Sequence of chain 1.F:
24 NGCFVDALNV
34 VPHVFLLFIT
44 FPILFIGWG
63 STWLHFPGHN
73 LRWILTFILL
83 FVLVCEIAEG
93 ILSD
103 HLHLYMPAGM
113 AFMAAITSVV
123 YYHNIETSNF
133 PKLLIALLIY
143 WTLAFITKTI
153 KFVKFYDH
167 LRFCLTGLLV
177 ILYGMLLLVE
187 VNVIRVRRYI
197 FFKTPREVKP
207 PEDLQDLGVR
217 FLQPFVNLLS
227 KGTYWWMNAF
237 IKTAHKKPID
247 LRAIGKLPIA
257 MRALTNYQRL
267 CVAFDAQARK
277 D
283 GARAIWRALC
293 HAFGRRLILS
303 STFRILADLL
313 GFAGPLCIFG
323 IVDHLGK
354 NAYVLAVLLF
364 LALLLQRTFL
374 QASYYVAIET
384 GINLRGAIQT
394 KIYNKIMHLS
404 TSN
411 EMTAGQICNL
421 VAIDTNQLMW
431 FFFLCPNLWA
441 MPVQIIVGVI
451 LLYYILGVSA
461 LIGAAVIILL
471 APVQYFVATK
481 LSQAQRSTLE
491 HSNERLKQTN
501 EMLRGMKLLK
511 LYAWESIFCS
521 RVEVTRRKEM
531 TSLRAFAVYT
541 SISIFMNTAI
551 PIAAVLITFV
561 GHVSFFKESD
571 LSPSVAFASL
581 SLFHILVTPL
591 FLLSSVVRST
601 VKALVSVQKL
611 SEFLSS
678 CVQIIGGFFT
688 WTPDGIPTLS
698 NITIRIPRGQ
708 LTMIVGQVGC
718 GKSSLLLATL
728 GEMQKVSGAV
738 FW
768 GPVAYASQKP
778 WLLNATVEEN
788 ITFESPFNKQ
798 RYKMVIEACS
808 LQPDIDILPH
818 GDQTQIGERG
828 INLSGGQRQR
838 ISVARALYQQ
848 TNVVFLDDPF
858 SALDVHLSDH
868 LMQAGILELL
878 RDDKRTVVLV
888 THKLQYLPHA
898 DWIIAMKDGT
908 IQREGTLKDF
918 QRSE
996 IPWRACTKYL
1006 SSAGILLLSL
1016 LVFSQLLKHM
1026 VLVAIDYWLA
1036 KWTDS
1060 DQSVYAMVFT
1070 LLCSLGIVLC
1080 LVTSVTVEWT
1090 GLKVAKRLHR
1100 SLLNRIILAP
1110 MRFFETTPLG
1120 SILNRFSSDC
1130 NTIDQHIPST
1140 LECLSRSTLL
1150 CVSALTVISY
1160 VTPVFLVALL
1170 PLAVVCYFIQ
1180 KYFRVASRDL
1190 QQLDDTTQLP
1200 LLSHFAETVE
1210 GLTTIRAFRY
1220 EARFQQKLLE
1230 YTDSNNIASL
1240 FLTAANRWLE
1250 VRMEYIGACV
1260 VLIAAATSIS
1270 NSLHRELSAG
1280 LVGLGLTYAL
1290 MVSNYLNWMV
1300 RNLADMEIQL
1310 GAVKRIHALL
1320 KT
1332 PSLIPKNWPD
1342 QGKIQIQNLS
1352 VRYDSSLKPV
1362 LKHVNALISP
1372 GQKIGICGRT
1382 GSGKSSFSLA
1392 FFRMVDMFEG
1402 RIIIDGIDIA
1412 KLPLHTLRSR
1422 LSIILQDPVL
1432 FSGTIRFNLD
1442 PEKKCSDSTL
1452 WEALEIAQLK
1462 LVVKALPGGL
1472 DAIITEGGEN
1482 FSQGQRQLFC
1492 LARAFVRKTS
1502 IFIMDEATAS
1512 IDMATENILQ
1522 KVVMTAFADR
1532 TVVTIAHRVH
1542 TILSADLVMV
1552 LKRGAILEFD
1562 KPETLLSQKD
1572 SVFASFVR

Binding-site contacts:
Ligand atom C27 contacts residue TYR377 of chain 1.F at 3.8 Å (hydrophobic).
Ligand atom C24 contacts residue ILE381 of chain 1.F at 3.9 Å (hydrophobic).
Ligand atom C12 contacts residue PHE433 of chain 1.F at 3.8 Å (hydrophobic).
Ligand atom C30 contacts residue LEU592 of chain 1.F at 3.9 Å (hydrophobic).
Ligand atom O3 contacts residue ARG1246 of chain 1.F at 3.0 Å (salt-bridge).
Ligand atom O4 contacts residue ARG1300 of chain 1.F at 3.8 Å.
Ligand atom O3 contacts residue THR1242 of chain 1.F at 3.0 Å (h-bond).
Ligand atom C32 contacts residue LEU592 of chain 1.F at 3.4 Å (hydrophobic).
Ligand atom C17 contacts residue THR1242 of chain 1.F at 3.6 Å.
Ligand atom C31 contacts residue LEU592 of chain 1.F at 3.7 Å (hydrophobic).
Ligand atom CL1 contacts residue ARG306 of chain 1.F at 2.7 Å.
Ligand atom C29 contacts residue ASN437 of chain 1.F at 3.9 Å.
Ligand atom C20 contacts residue LEU434 of chain 1.F at 3.7 Å (hydrophobic).
Ligand atom C23 contacts residue TRP430 of chain 1.F at 4.0 Å (hydrophobic).
Ligand atom C32 contacts residue TYR377 of chain 1.F at 3.0 Å (hydrophobic).
Ligand atom C19 contacts residue ILE381 of chain 1.F at 3.6 Å (hydrophobic).
Ligand atom C29 contacts residue TYR377 of chain 1.F at 3.8 Å (hydrophobic).
Ligand atom C23 contacts residue PHE433 of chain 1.F at 3.9 Å (hydrophobic).
Ligand atom C31 contacts residue ASN437 of chain 1.F at 4.1 Å.
Ligand atom C25 contacts residue PHE433 of chain 1.F at 3.9 Å (hydrophobic).
Ligand atom C17 contacts residue ARG1246 of chain 1.F at 4.0 Å.
Ligand atom N10 contacts residue LEU434 of chain 1.F at 3.3 Å.
Ligand atom O4 contacts residue ARG1246 of chain 1.F at 2.6 Å (salt-bridge).
Ligand atom S2 contacts residue ARG1246 of chain 1.F at 3.7 Å.
Ligand atom C15 contacts residue LEU1241 of chain 1.F at 4.0 Å (hydrophobic).
Ligand atom C13 contacts residue LEU1241 of chain 1.F at 4.0 Å (hydrophobic).
Ligand atom C25 contacts residue LEU434 of chain 1.F at 3.9 Å (hydrophobic).
Ligand atom C31 contacts residue TYR377 of chain 1.F at 3.4 Å (hydrophobic).
Ligand atom N8 contacts residue THR1242 of chain 1.F at 3.4 Å (h-bond).
Ligand atom CL1 contacts residue ASN437 of chain 1.F at 3.1 Å.
Ligand atom C21 contacts residue TRP430 of chain 1.F at 4.0 Å (hydrophobic).
Ligand atom C23 contacts residue ILE381 of chain 1.F at 4.0 Å (hydrophobic).
Ligand atom C28 contacts residue TYR377 of chain 1.F at 3.5 Å (hydrophobic).
Ligand atom C14 contacts residue PHE433 of chain 1.F at 3.6 Å (hydrophobic).
Ligand atom C22 contacts residue ARG1246 of chain 1.F at 3.2 Å.
Ligand atom C20 contacts residue PHE433 of chain 1.F at 3.5 Å (hydrophobic).
Ligand atom C20 contacts residue ILE381 of chain 1.F at 3.9 Å (hydrophobic).
Ligand atom O3 contacts residue ASN1245 of chain 1.F at 4.1 Å.
Ligand atom C18 contacts residue ARG1246 of chain 1.F at 3.9 Å.
Ligand atom C30 contacts residue TYR377 of chain 1.F at 3.0 Å (hydrophobic).

The protein below binds the small molecule below.
Small molecule (SMILES): COc1ccc(Cl)cc1C(=O)NCCc1ccc(S(=O)(=O)NC(=O)NC2CCCCC2)cc1